Binding-site contacts:
Ligand atom C8 contacts residue ASN70 of chain 1.C at 4.1 Å.
Ligand atom C8 contacts residue CYS69 of chain 1.C at 4.1 Å (hydrophobic).
Ligand atom C7 contacts residue ASN70 of chain 1.C at 3.9 Å.
Ligand atom N2 contacts residue ASN70 of chain 1.C at 3.0 Å (h-bond).
Ligand atom C5 contacts residue ASN70 of chain 1.C at 3.3 Å.
Ligand atom C4 contacts residue ASN70 of chain 1.C at 4.1 Å.
Ligand atom C3 contacts residue ASN70 of chain 1.C at 4.0 Å.
Ligand atom C1 contacts residue ASN70 of chain 1.C at 1.4 Å.
Ligand atom C6 contacts residue ASN70 of chain 1.C at 3.8 Å.
Ligand atom C8 contacts residue LYS68 of chain 1.C at 3.5 Å.
Ligand atom N2 contacts residue CYS69 of chain 1.C at 4.4 Å.
Ligand atom C7 contacts residue LYS68 of chain 1.C at 4.5 Å.
Ligand atom O5 contacts residue ASN70 of chain 1.C at 2.2 Å (h-bond).
Ligand atom C2 contacts residue ASN70 of chain 1.C at 2.8 Å.

The protein below binds the small molecule below.
Small molecule (SMILES): CC(=O)N[C@H]1[C@H](O[C@H]2[C@H](O)[C@@H](NC(C)=O)CO[C@@H]2CO)O[C@H](CO)[C@@H](O)[C@@H]1O

Sequence of chain 1.C:
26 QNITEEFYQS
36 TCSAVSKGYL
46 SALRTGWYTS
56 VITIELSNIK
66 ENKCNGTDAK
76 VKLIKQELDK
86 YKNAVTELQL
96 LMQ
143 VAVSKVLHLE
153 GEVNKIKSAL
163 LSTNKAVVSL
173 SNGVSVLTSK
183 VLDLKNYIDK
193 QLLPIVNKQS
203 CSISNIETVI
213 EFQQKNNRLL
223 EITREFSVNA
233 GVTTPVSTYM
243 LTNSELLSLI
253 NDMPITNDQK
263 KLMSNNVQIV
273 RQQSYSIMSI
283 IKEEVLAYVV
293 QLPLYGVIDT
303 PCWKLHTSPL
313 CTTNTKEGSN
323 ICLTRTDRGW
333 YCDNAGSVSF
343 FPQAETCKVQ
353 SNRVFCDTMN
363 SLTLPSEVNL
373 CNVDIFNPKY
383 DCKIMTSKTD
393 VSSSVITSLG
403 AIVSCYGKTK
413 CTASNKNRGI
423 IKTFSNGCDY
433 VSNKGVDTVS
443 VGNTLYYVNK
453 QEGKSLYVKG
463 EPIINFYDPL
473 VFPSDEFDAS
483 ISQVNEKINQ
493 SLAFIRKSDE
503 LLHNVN